Binding-site contacts:
Ligand atom O4' contacts residue PHE357 of chain 1.C at 3.7 Å.
Ligand atom PB contacts residue MG1 of chain 1.EA at 3.6 Å.
Ligand atom C2 contacts residue TYR372 of chain 1.F at 3.2 Å (hydrophobic).
Ligand atom O1B contacts residue ASP170 of chain 1.C at 3.6 Å.
Ligand atom O3A contacts residue GLY174 of chain 1.C at 2.7 Å (h-bond).
Ligand atom C8 contacts residue SER177 of chain 1.C at 3.5 Å.
Ligand atom O1G contacts residue GLN172 of chain 1.C at 3.7 Å.
Ligand atom O1A contacts residue LYS175 of chain 1.C at 3.7 Å.
Ligand atom O1G contacts residue LYS175 of chain 1.C at 3.4 Å (salt-bridge).
Ligand atom C4 contacts residue GLN432 of chain 1.C at 3.5 Å.
Ligand atom O1B contacts residue GLY174 of chain 1.C at 3.7 Å.
Ligand atom N6 contacts residue GLY431 of chain 1.C at 3.7 Å.
Ligand atom O1B contacts residue THR173 of chain 1.C at 3.2 Å (h-bond).
Ligand atom O2G contacts residue MG1 of chain 1.EA at 2.3 Å.
Ligand atom O2B contacts residue LYS175 of chain 1.C at 3.4 Å.
Ligand atom PG contacts residue MG1 of chain 1.EA at 3.5 Å.
Ligand atom O1A contacts residue SER177 of chain 1.C at 2.6 Å (h-bond).
Ligand atom O5' contacts residue GLY174 of chain 1.C at 3.5 Å.
Ligand atom O1A contacts residue GLY174 of chain 1.C at 3.5 Å.
Ligand atom O2B contacts residue MG1 of chain 1.EA at 2.3 Å.
Ligand atom O3G contacts residue GLN172 of chain 1.C at 3.3 Å (h-bond).
Ligand atom N7 contacts residue SER177 of chain 1.C at 3.6 Å.
Ligand atom N9 contacts residue GLN432 of chain 1.C at 3.6 Å.
Ligand atom O1B contacts residue LYS175 of chain 1.C at 3.0 Å (salt-bridge).
Ligand atom O1B contacts residue GLN172 of chain 1.C at 3.1 Å (h-bond).
Ligand atom N6 contacts residue GLN430 of chain 1.C at 3.3 Å (h-bond).
Ligand atom O3A contacts residue LYS175 of chain 1.C at 3.0 Å (salt-bridge).
Ligand atom C5' contacts residue GLN172 of chain 1.C at 3.8 Å.
Ligand atom N3 contacts residue TYR372 of chain 1.F at 3.2 Å (h-bond).
Ligand atom PA contacts residue GLY174 of chain 1.C at 3.6 Å.
Ligand atom O2' contacts residue GLN432 of chain 1.C at 3.0 Å (h-bond).
Ligand atom O3A contacts residue THR173 of chain 1.C at 3.6 Å.
Ligand atom O2B contacts residue THR176 of chain 1.C at 3.1 Å (h-bond).
Ligand atom PB contacts residue LYS175 of chain 1.C at 3.5 Å.
Ligand atom N3B contacts residue GLN172 of chain 1.C at 3.4 Å (h-bond).
Ligand atom O1B contacts residue ARG171 of chain 1.C at 3.6 Å.
Ligand atom O1A contacts residue THR176 of chain 1.C at 2.8 Å (h-bond).
Ligand atom C2 contacts residue ARG362 of chain 1.C at 3.7 Å.
Ligand atom C2' contacts residue GLN432 of chain 1.C at 3.5 Å.
Ligand atom N1 contacts residue ARG362 of chain 1.C at 3.7 Å.

The small molecule below binds the protein below.
Small molecule (SMILES): Nc1ncnc2c1ncn2[C@@H]1O[C@H](CO[P](=O)(O)O[P](=O)(O)NP(=O)(O)O)[C@@H](O)[C@H]1O

Sequence of chain 1.F:
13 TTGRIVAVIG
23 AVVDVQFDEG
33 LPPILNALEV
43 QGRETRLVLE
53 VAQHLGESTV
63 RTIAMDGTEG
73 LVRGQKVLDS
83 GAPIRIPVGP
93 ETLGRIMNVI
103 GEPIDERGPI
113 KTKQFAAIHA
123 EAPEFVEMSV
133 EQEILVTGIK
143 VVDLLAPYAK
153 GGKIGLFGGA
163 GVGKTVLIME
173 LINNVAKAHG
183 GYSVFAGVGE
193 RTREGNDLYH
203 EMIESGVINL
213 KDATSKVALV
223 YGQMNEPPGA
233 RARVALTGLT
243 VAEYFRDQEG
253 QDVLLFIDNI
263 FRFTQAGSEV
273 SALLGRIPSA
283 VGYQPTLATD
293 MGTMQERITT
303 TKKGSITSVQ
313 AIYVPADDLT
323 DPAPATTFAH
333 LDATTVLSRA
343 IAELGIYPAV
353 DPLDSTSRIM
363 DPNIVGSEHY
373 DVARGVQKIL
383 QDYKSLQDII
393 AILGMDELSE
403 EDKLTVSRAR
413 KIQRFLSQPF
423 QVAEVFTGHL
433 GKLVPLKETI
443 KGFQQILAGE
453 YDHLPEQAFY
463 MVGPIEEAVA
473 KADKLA

Sequence of chain 1.C:
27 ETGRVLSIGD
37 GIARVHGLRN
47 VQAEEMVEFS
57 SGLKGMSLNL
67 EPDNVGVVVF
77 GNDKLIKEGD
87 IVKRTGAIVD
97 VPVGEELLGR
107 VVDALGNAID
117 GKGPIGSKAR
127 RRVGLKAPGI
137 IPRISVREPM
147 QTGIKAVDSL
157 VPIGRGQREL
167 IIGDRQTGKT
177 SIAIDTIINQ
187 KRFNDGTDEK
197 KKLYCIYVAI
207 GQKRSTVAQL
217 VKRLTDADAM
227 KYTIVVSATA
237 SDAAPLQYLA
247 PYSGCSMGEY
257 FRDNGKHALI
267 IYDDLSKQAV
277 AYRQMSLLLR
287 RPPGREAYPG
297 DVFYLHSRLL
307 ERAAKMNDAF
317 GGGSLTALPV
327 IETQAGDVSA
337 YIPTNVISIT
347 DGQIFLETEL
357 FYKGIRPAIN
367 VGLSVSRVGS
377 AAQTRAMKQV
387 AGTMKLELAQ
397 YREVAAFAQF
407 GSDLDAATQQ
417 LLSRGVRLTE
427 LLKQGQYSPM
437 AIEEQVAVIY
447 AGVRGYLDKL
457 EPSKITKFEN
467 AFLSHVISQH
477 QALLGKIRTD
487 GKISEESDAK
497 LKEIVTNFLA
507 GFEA